Sequence of chain 1.A:
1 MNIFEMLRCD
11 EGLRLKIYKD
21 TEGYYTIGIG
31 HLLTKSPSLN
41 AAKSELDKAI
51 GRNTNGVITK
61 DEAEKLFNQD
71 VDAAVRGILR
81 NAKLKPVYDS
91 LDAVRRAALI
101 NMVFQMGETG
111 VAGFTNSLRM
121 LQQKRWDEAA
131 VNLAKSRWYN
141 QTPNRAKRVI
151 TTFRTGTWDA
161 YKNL

A small-molecule ligand and the protein it binds are described below.
Small molecule (SMILES): CC1(C)N=C(SS(C)(=O)=O)C(C)(C)N1[O]

Binding-site contacts:
Ligand atom C6 contacts residue ARG8 of chain 1.A at 3.4 Å.
Ligand atom N4 contacts residue CYS9 of chain 1.A at 3.2 Å (h-bond).
Ligand atom S3 contacts residue LEU164 of chain 1.A at 3.6 Å.
Ligand atom C3 contacts residue CYS9 of chain 1.A at 3.1 Å (hydrophobic).
Ligand atom S3 contacts residue CYS9 of chain 1.A at 2.1 Å (h-bond).
Ligand atom C8 contacts residue LEU164 of chain 1.A at 3.6 Å (hydrophobic).